Binding-site contacts:
Ligand atom C15 contacts residue ASP115 of chain 1.C at 4.3 Å.
Ligand atom C20 contacts residue MG1 of chain 1.I at 2.6 Å.
Ligand atom O18 contacts residue ARG74 of chain 1.C at 2.9 Å (salt-bridge).
Ligand atom O22 contacts residue MG1 of chain 1.I at 2.1 Å.
Ligand atom P16 contacts residue ARG74 of chain 1.C at 3.1 Å.
Ligand atom O22 contacts residue VAL113 of chain 1.C at 4.4 Å.
Ligand atom C11 contacts residue GLN153 of chain 1.C at 4.2 Å.
Ligand atom N10 contacts residue ARG74 of chain 1.C at 3.9 Å.
Ligand atom C15 contacts residue GLN153 of chain 1.C at 3.2 Å.
Ligand atom C12 contacts residue GLN153 of chain 1.C at 4.0 Å.
Ligand atom O22 contacts residue ALA116 of chain 1.C at 4.3 Å.
Ligand atom O18 contacts residue LYS67 of chain 1.C at 3.2 Å (salt-bridge).
Ligand atom O21 contacts residue LYS67 of chain 1.C at 4.2 Å.
Ligand atom O17 contacts residue ARG74 of chain 1.C at 3.1 Å.
Ligand atom C14 contacts residue ALA116 of chain 1.C at 4.3 Å (hydrophobic).
Ligand atom N03 contacts residue LEU76 of chain 1.C at 4.3 Å.
Ligand atom O17 contacts residue GLN153 of chain 1.C at 3.2 Å (h-bond).
Ligand atom C07 contacts residue ARG74 of chain 1.C at 3.2 Å.
Ligand atom C04 contacts residue LEU76 of chain 1.C at 4.1 Å (hydrophobic).
Ligand atom O19 contacts residue GLN153 of chain 1.C at 3.0 Å (h-bond).
Ligand atom C14 contacts residue GLN153 of chain 1.C at 3.6 Å.
Ligand atom N13 contacts residue TYR117 of chain 1.C at 4.3 Å.
Ligand atom O22 contacts residue ASP187 of chain 1.C at 2.5 Å (salt-bridge).
Ligand atom C09 contacts residue ARG74 of chain 1.C at 3.2 Å.
Ligand atom O21 contacts residue MG1 of chain 1.I at 2.5 Å.
Ligand atom N01 contacts residue ARG74 of chain 1.C at 4.0 Å.
Ligand atom O21 contacts residue ARG74 of chain 1.C at 4.2 Å.
Ligand atom N05 contacts residue GLN153 of chain 1.C at 4.0 Å.
Ligand atom O19 contacts residue ARG74 of chain 1.C at 2.7 Å (salt-bridge).
Ligand atom N13 contacts residue GLN153 of chain 1.C at 2.9 Å (h-bond).
Ligand atom C11 contacts residue TYR117 of chain 1.C at 3.9 Å (hydrophobic).
Ligand atom N08 contacts residue ARG74 of chain 1.C at 2.8 Å (salt-bridge).
Ligand atom C20 contacts residue ASP187 of chain 1.C at 3.6 Å.
Ligand atom C02 contacts residue ARG74 of chain 1.C at 3.7 Å.
Ligand atom C14 contacts residue MG1 of chain 1.I at 4.0 Å.
Ligand atom C06 contacts residue ARG74 of chain 1.C at 3.8 Å.
Ligand atom O17 contacts residue PHE118 of chain 1.C at 4.2 Å.
Ligand atom O21 contacts residue ASP187 of chain 1.C at 4.0 Å.
Ligand atom C15 contacts residue ALA116 of chain 1.C at 4.3 Å (hydrophobic).
Ligand atom P16 contacts residue GLN153 of chain 1.C at 3.3 Å.

This protein binds this small molecule.
Small molecule (SMILES): Nc1ncnc2c1ncn2CCN[C@@H](CP(=O)(O)O)C(=O)O

Sequence of chain 1.C:
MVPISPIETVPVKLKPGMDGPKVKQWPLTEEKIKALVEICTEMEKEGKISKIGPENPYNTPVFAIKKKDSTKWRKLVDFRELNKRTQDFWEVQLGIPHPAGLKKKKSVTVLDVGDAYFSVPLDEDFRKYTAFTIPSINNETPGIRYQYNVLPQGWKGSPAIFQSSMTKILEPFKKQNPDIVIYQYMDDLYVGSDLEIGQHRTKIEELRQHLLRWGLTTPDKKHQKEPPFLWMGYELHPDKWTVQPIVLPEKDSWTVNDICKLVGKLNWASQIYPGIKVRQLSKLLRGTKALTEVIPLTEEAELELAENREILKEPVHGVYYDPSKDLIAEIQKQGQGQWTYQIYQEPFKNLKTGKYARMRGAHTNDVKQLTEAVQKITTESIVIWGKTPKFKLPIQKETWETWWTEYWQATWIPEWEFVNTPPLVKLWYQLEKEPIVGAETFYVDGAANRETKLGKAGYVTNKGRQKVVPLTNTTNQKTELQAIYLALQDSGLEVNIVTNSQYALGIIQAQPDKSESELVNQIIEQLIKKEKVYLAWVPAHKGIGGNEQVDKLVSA